Binding-site contacts:
Ligand atom C12 contacts residue GLY164 of chain 1.A at 3.7 Å.
Ligand atom C11 contacts residue LYS144 of chain 1.A at 3.8 Å.
Ligand atom C26 contacts residue ALA145 of chain 1.A at 3.7 Å (hydrophobic).
Ligand atom C8 contacts residue LEU128 of chain 1.A at 3.3 Å (hydrophobic).
Ligand atom C15 contacts residue CYS148 of chain 1.A at 2.7 Å (hydrophobic).
Ligand atom C8 contacts residue ARG40 of chain 1.A at 3.7 Å.
Ligand atom C11 contacts residue GLY164 of chain 1.A at 3.7 Å.
Ligand atom C11 contacts residue CYS148 of chain 1.A at 3.3 Å (hydrophobic).
Ligand atom N contacts residue ILE163 of chain 1.A at 3.2 Å (h-bond).
Ligand atom O1 contacts residue GLY164 of chain 1.A at 3.5 Å.
Ligand atom O3 contacts residue ALA145 of chain 1.A at 3.1 Å.
Ligand atom C6 contacts residue SER129 of chain 1.A at 3.7 Å.
Ligand atom C12 contacts residue GLY165 of chain 1.A at 3.6 Å.
Ligand atom C14 contacts residue CYS148 of chain 1.A at 1.8 Å (hydrophobic).
Ligand atom O1 contacts residue GLY165 of chain 1.A at 3.5 Å (h-bond).
Ligand atom C2 contacts residue ILE163 of chain 1.A at 3.5 Å (hydrophobic).
Ligand atom O3 contacts residue GLY146 of chain 1.A at 2.9 Å (h-bond).
Ligand atom C9 contacts residue HIS41 of chain 1.A at 3.5 Å.
Ligand atom O1 contacts residue HIS162 of chain 1.A at 3.1 Å (h-bond).
Ligand atom C13 contacts residue THR143 of chain 1.A at 3.7 Å.
Ligand atom C13 contacts residue LYS144 of chain 1.A at 3.7 Å.
Ligand atom C1 contacts residue SER129 of chain 1.A at 3.0 Å.
Ligand atom N contacts residue GLY164 of chain 1.A at 3.7 Å.
Ligand atom C3 contacts residue HIS41 of chain 1.A at 3.6 Å.
Ligand atom C5 contacts residue SER129 of chain 1.A at 3.8 Å.
Ligand atom C9 contacts residue LEU128 of chain 1.A at 3.2 Å (hydrophobic).
Ligand atom C7 contacts residue SER129 of chain 1.A at 3.8 Å.
Ligand atom C7 contacts residue ARG40 of chain 1.A at 3.7 Å.
Ligand atom N1 contacts residue THR143 of chain 1.A at 3.3 Å (h-bond).
Ligand atom O1 contacts residue LYS144 of chain 1.A at 3.4 Å (salt-bridge).
Ligand atom C15 contacts residue HIS41 of chain 1.A at 3.4 Å.
Ligand atom O1 contacts residue THR143 of chain 1.A at 2.7 Å (h-bond).
Ligand atom C10 contacts residue CYS148 of chain 1.A at 2.8 Å (hydrophobic).
Ligand atom C13 contacts residue GLY164 of chain 1.A at 3.7 Å.
Ligand atom N1 contacts residue GLY165 of chain 1.A at 3.7 Å.
Ligand atom N1 contacts residue LYS144 of chain 1.A at 3.6 Å.
Ligand atom C7 contacts residue LEU128 of chain 1.A at 3.5 Å (hydrophobic).
Ligand atom N contacts residue CYS148 of chain 1.A at 2.9 Å (h-bond).
Ligand atom C13 contacts residue GLY165 of chain 1.A at 3.4 Å.
Ligand atom C4 contacts residue HIS41 of chain 1.A at 3.6 Å.

A protein and the small-molecule ligand that binds it are described below.
Small molecule (SMILES): CCOC(=O)C=C[C@H](C[C@@H]1CCNC1=O)NC(=O)[C@@H](C)Cc1ccccc1

Sequence of chain 1.A:
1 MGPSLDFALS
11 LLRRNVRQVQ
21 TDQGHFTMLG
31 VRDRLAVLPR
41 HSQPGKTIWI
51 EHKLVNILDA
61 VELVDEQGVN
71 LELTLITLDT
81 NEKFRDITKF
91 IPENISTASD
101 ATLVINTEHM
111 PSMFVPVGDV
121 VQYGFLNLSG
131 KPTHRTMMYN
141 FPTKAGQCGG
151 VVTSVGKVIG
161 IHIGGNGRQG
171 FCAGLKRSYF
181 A